Sequence of chain 1.G:
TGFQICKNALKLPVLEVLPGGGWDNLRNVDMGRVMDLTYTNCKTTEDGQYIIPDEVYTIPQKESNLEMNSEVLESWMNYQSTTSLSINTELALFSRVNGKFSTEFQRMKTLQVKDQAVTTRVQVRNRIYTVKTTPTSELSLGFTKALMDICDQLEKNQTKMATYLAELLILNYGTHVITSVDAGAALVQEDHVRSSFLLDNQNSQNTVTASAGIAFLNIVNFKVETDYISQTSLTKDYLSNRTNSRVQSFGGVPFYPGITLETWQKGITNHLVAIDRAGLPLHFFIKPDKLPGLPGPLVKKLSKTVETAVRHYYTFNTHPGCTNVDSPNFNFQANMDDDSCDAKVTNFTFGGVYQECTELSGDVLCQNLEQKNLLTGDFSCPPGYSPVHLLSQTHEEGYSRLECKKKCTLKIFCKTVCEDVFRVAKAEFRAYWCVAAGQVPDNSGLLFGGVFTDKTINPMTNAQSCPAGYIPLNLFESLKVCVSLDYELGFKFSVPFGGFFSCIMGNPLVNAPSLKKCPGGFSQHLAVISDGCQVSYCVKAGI

Binding-site contacts:
Ligand atom C5 contacts residue ASN253 of chain 1.G at 3.6 Å.
Ligand atom C1 contacts residue SER207 of chain 1.G at 4.1 Å.
Ligand atom C4 contacts residue ASN253 of chain 1.G at 4.2 Å.
Ligand atom N2 contacts residue VAL205 of chain 1.G at 4.1 Å.
Ligand atom O5 contacts residue LEU251 of chain 1.G at 4.3 Å.
Ligand atom C7 contacts residue ASN253 of chain 1.G at 3.5 Å.
Ligand atom C3 contacts residue ASN253 of chain 1.G at 3.8 Å.
Ligand atom C2 contacts residue SER207 of chain 1.G at 3.2 Å.
Ligand atom C8 contacts residue VAL205 of chain 1.G at 3.6 Å (hydrophobic).
Ligand atom C6 contacts residue LEU251 of chain 1.G at 3.7 Å (hydrophobic).
Ligand atom C8 contacts residue THR255 of chain 1.G at 4.5 Å.
Ligand atom C1 contacts residue ASN253 of chain 1.G at 1.4 Å.
Ligand atom O5 contacts residue ASN253 of chain 1.G at 2.4 Å (h-bond).
Ligand atom O6 contacts residue LEU251 of chain 1.G at 3.8 Å.
Ligand atom C3 contacts residue SER207 of chain 1.G at 4.1 Å.
Ligand atom C2 contacts residue ASN253 of chain 1.G at 2.5 Å.
Ligand atom C7 contacts residue VAL205 of chain 1.G at 4.4 Å (hydrophobic).
Ligand atom O3 contacts residue SER207 of chain 1.G at 3.9 Å.
Ligand atom O7 contacts residue ASN253 of chain 1.G at 3.7 Å.
Ligand atom N2 contacts residue ASN253 of chain 1.G at 2.9 Å (h-bond).
Ligand atom N2 contacts residue SER207 of chain 1.G at 3.4 Å (h-bond).

A protein and the small-molecule ligand that binds it are described below.
Small molecule (SMILES): CC(=O)N[C@@H]1[C@@H](O)[C@H](O)[C@@H](CO)O[C@H]1O